Sequence of chain 1.B:
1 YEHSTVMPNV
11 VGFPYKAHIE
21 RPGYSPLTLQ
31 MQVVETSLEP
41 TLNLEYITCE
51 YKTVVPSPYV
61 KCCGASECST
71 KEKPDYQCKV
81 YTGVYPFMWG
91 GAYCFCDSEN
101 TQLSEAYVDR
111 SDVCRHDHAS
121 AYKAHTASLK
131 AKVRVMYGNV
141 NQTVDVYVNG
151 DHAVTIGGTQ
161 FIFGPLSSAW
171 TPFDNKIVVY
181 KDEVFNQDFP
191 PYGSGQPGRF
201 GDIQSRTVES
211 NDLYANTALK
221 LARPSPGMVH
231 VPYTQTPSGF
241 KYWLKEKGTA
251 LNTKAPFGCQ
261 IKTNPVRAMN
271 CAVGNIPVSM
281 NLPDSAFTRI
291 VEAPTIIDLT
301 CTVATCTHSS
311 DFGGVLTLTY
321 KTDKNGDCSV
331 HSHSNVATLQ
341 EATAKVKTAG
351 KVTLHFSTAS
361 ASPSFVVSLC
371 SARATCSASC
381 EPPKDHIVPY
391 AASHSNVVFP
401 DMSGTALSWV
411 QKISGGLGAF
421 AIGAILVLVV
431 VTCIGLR

Sequence of chain 1.A:
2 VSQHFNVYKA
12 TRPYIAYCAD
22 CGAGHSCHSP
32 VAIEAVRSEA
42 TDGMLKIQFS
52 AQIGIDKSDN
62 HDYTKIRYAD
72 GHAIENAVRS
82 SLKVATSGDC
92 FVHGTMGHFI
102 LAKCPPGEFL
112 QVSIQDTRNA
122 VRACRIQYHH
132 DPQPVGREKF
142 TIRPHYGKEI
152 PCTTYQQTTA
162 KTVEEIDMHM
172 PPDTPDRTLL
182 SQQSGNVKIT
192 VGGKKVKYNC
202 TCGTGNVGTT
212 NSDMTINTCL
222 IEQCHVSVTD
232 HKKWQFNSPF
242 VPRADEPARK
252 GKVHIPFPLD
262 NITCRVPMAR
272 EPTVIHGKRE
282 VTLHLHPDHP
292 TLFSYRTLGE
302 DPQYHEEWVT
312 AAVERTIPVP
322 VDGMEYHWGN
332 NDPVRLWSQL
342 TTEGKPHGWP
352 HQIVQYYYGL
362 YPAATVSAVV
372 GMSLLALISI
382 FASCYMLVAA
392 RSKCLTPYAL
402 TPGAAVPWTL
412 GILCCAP

This protein binds this small molecule.
Small molecule (SMILES): CC(=O)N[C@@H]1[C@@H](O)[C@H](O)[C@@H](CO)O[C@H]1O

Binding-site contacts:
Ligand atom O7 contacts residue ASP261 of chain 1.A at 3.8 Å.
Ligand atom C7 contacts residue HIS116 of chain 1.B at 3.6 Å.
Ligand atom C8 contacts residue ASN262 of chain 1.A at 3.3 Å.
Ligand atom O5 contacts residue ASN262 of chain 1.A at 2.4 Å (h-bond).
Ligand atom N2 contacts residue HIS116 of chain 1.B at 4.0 Å.
Ligand atom C1 contacts residue ASN262 of chain 1.A at 1.4 Å.
Ligand atom C3 contacts residue HIS116 of chain 1.B at 3.8 Å.
Ligand atom O7 contacts residue ASN262 of chain 1.A at 4.1 Å.
Ligand atom C7 contacts residue ASN262 of chain 1.A at 3.5 Å.
Ligand atom C5 contacts residue ASN262 of chain 1.A at 3.7 Å.
Ligand atom O7 contacts residue HIS116 of chain 1.B at 3.8 Å.
Ligand atom C3 contacts residue ASN262 of chain 1.A at 3.8 Å.
Ligand atom O3 contacts residue HIS116 of chain 1.B at 3.3 Å (h-bond).
Ligand atom N2 contacts residue ASN262 of chain 1.A at 2.9 Å (h-bond).
Ligand atom C4 contacts residue ASN262 of chain 1.A at 4.2 Å.
Ligand atom O7 contacts residue LEU260 of chain 1.A at 3.5 Å (h-bond).
Ligand atom C8 contacts residue THR154 of chain 1.A at 4.4 Å.
Ligand atom C2 contacts residue ASN262 of chain 1.A at 2.4 Å.
Ligand atom C8 contacts residue HIS116 of chain 1.B at 3.6 Å.